Binding-site contacts:
Ligand atom N1 contacts residue H291 of chain 1.H at 3.6 Å.
Ligand atom S contacts residue PRO22 of chain 1.B at 4.2 Å.
Ligand atom S contacts residue THR179 of chain 1.B at 4.2 Å.
Ligand atom C contacts residue VAL128 of chain 1.B at 4.0 Å (hydrophobic).
Ligand atom C10 contacts residue H291 of chain 1.H at 3.7 Å.
Ligand atom C10 contacts residue MET124 of chain 1.B at 3.9 Å (hydrophobic).
Ligand atom C7 contacts residue H291 of chain 1.H at 3.5 Å.
Ligand atom C11 contacts residue ASP120 of chain 1.B at 4.0 Å.
Ligand atom C9 contacts residue SER125 of chain 1.B at 3.3 Å.
Ligand atom S contacts residue H291 of chain 1.H at 4.1 Å.
Ligand atom C6 contacts residue MET219 of chain 1.B at 3.9 Å (hydrophobic).
Ligand atom C6 contacts residue MET124 of chain 1.B at 4.2 Å (hydrophobic).
Ligand atom C6 contacts residue H291 of chain 1.H at 3.4 Å.
Ligand atom C11 contacts residue MET124 of chain 1.B at 4.1 Å (hydrophobic).
Ligand atom C8 contacts residue MET124 of chain 1.B at 3.6 Å (hydrophobic).
Ligand atom C5 contacts residue VAL128 of chain 1.B at 4.1 Å (hydrophobic).
Ligand atom C1 contacts residue VAL128 of chain 1.B at 4.2 Å (hydrophobic).
Ligand atom C8 contacts residue H291 of chain 1.H at 3.4 Å.
Ligand atom C5 contacts residue H291 of chain 1.H at 4.1 Å.
Ligand atom C3 contacts residue H291 of chain 1.H at 3.6 Å.
Ligand atom C7 contacts residue MET124 of chain 1.B at 3.6 Å (hydrophobic).
Ligand atom C11 contacts residue PRO22 of chain 1.B at 4.3 Å (hydrophobic).
Ligand atom S contacts residue MET124 of chain 1.B at 3.9 Å.
Ligand atom C5 contacts residue MET124 of chain 1.B at 4.0 Å (hydrophobic).
Ligand atom C10 contacts residue SER121 of chain 1.B at 3.7 Å.
Ligand atom C4 contacts residue H291 of chain 1.H at 3.5 Å.
Ligand atom C5 contacts residue MET219 of chain 1.B at 3.7 Å (hydrophobic).
Ligand atom C3 contacts residue SER125 of chain 1.B at 3.8 Å.
Ligand atom C contacts residue H291 of chain 1.H at 3.7 Å.
Ligand atom C9 contacts residue MET124 of chain 1.B at 4.1 Å (hydrophobic).
Ligand atom S contacts residue LEU215 of chain 1.B at 3.9 Å.
Ligand atom C4 contacts residue VAL128 of chain 1.B at 3.9 Å (hydrophobic).
Ligand atom C2 contacts residue SER125 of chain 1.B at 3.4 Å.
Ligand atom N1 contacts residue SER125 of chain 1.B at 3.9 Å.
Ligand atom C9 contacts residue H291 of chain 1.H at 3.4 Å.
Ligand atom N contacts residue SER125 of chain 1.B at 2.8 Å (h-bond).
Ligand atom C6 contacts residue LEU215 of chain 1.B at 3.8 Å (hydrophobic).
Ligand atom C3 contacts residue VAL128 of chain 1.B at 4.2 Å (hydrophobic).
Ligand atom C11 contacts residue PHE117 of chain 1.B at 4.1 Å (hydrophobic).
Ligand atom C2 contacts residue ARG129 of chain 1.B at 3.9 Å.

The small molecule below binds the protein below.
Small molecule (SMILES): Nc1ccc(N2CCc3sccc3C2)nc1

Sequence of chain 1.B:
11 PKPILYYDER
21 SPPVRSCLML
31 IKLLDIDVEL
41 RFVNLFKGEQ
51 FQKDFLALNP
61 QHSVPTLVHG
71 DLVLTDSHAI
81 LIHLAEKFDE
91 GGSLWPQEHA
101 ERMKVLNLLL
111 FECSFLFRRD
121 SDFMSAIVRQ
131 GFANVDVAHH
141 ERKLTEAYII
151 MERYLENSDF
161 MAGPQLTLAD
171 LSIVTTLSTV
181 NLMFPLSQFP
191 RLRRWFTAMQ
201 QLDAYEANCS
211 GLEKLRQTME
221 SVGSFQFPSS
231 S